Sequence of chain 28.D:
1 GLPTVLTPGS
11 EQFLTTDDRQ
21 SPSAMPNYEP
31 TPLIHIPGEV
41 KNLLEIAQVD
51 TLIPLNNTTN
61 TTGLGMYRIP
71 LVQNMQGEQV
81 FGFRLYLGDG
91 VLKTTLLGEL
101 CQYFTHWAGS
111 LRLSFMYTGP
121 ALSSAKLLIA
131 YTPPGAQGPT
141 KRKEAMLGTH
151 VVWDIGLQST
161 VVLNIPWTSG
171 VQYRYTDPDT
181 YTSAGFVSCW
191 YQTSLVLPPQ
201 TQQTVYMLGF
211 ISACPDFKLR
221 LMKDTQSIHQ

Sequence of chain 44.B:
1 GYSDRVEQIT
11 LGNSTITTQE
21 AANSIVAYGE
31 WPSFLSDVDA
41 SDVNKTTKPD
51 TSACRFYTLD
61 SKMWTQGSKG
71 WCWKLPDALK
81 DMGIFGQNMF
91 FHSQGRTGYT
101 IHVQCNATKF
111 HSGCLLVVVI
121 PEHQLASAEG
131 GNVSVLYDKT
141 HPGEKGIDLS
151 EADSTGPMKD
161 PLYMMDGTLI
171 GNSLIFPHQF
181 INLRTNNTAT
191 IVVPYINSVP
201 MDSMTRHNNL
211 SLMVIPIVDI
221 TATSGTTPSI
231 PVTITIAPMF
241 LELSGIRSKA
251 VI

This small molecule binds to this protein.
Small molecule (SMILES): Nc1nc(-c2ccccc2)nc2[nH]nc(Nc3ccc(C(F)(F)F)cc3)c12

Binding-site contacts:
Ligand atom C10 contacts residue LEU218 of chain 44.C at 3.4 Å (hydrophobic).
Ligand atom F2 contacts residue TYR128 of chain 44.C at 3.4 Å.
Ligand atom C13 contacts residue ALA196 of chain 44.C at 3.8 Å (hydrophobic).
Ligand atom N5 contacts residue TYR197 of chain 44.C at 3.8 Å.
Ligand atom F2 contacts residue MET221 of chain 44.C at 2.9 Å.
Ligand atom C9 contacts residue ASN198 of chain 44.C at 3.1 Å.
Ligand atom C15 contacts residue ASN198 of chain 44.C at 2.5 Å.
Ligand atom C4 contacts residue ASN105 of chain 44.C at 3.4 Å.
Ligand atom C6 contacts residue MET221 of chain 44.C at 3.8 Å (hydrophobic).
Ligand atom C15 contacts residue SER198 of chain 44.B at 3.6 Å.
Ligand atom C15 contacts residue ALA194 of chain 44.C at 3.5 Å (hydrophobic).
Ligand atom N2 contacts residue ASN198 of chain 44.C at 3.3 Å (h-bond).
Ligand atom C2 contacts residue MET221 of chain 44.C at 3.8 Å (hydrophobic).
Ligand atom C17 contacts residue ASN198 of chain 44.C at 3.7 Å.
Ligand atom C6 contacts residue ASN105 of chain 44.C at 3.6 Å.
Ligand atom N6 contacts residue ASN219 of chain 44.C at 3.5 Å.
Ligand atom N3 contacts residue TYR197 of chain 44.C at 3.9 Å.
Ligand atom N6 contacts residue MET221 of chain 44.C at 3.2 Å.
Ligand atom C12 contacts residue LEU218 of chain 44.C at 3.6 Å (hydrophobic).
Ligand atom F1 contacts residue SER126 of chain 44.C at 3.6 Å.
Ligand atom C1 contacts residue TYR197 of chain 44.C at 3.8 Å (hydrophobic).
Ligand atom C18 contacts residue ILE104 of chain 44.C at 3.9 Å (hydrophobic).
Ligand atom N3 contacts residue ASN198 of chain 44.C at 2.3 Å (h-bond).
Ligand atom N4 contacts residue LEU218 of chain 44.C at 3.0 Å (h-bond).
Ligand atom C15 contacts residue LEU218 of chain 44.C at 3.8 Å (hydrophobic).
Ligand atom C14 contacts residue LEU218 of chain 44.C at 3.5 Å (hydrophobic).
Ligand atom N6 contacts residue LEU218 of chain 44.C at 3.4 Å (h-bond).
Ligand atom C13 contacts residue ASN198 of chain 44.C at 2.6 Å.
Ligand atom F3 contacts residue LEU106 of chain 44.C at 3.5 Å.
Ligand atom F2 contacts residue ILE104 of chain 44.C at 3.4 Å.
Ligand atom C4 contacts residue MET221 of chain 44.C at 3.7 Å (hydrophobic).
Ligand atom N1 contacts residue ASN219 of chain 44.C at 3.9 Å.
Ligand atom C13 contacts residue LEU218 of chain 44.C at 3.6 Å (hydrophobic).
Ligand atom C6 contacts residue ILE104 of chain 44.C at 3.3 Å (hydrophobic).
Ligand atom F3 contacts residue ILE104 of chain 44.C at 3.7 Å.
Ligand atom C17 contacts residue ALA194 of chain 44.C at 3.6 Å (hydrophobic).
Ligand atom C11 contacts residue LEU218 of chain 44.C at 3.6 Å (hydrophobic).
Ligand atom N5 contacts residue ASN198 of chain 44.C at 3.0 Å (h-bond).
Ligand atom F3 contacts residue TYR128 of chain 44.C at 3.4 Å.
Ligand atom C3 contacts residue TYR197 of chain 44.C at 3.8 Å (hydrophobic).

Sequence of chain 44.C:
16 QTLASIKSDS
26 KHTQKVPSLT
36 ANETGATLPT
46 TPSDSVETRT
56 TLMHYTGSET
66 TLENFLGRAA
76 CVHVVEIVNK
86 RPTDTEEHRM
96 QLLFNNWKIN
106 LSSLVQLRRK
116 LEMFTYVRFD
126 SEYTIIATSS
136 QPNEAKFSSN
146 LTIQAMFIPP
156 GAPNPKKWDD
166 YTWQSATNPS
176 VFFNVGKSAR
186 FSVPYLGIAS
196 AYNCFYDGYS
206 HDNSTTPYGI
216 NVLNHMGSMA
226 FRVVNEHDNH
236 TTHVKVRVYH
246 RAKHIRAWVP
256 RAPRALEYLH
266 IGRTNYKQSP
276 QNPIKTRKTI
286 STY